A protein and the small-molecule ligand that binds it are described below.
Small molecule (SMILES): O=C(COP(=O)(O)O)[C@@H](O)[C@H](O)[C@H](O)COP(=O)(O)O

Sequence of chain 4.A:
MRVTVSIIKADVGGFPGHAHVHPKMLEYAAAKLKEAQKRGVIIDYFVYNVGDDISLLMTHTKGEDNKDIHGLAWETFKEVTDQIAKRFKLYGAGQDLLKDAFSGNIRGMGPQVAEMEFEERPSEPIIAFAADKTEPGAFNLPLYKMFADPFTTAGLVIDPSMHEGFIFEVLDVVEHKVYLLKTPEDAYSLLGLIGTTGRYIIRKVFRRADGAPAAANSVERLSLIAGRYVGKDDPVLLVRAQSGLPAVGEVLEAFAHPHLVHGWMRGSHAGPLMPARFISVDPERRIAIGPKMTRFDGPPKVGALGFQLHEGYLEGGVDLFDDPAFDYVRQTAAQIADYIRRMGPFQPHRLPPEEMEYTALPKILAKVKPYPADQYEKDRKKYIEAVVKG

Sequence of chain 2.A:
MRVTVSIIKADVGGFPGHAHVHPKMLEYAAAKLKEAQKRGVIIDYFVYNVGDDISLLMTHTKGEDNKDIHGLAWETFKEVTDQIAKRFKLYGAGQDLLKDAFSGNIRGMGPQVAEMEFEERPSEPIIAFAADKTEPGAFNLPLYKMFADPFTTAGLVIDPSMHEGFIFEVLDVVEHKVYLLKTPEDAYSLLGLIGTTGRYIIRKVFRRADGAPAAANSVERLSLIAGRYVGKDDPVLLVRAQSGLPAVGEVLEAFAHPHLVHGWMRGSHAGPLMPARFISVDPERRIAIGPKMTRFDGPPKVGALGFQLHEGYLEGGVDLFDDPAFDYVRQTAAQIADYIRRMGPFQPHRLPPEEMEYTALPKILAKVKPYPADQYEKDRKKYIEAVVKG

Binding-site contacts:
Ligand atom O3 contacts residue ASP297 of chain 4.A at 2.7 Å (salt-bridge).
Ligand atom P1 contacts residue MG1 of chain 4.B at 3.2 Å.
Ligand atom O3P contacts residue ASP234 of chain 4.A at 3.0 Å (salt-bridge).
Ligand atom O4 contacts residue TYR358 of chain 4.A at 2.9 Å (h-bond).
Ligand atom O5P contacts residue TYR91 of chain 4.A at 2.6 Å (h-bond).
Ligand atom O5 contacts residue ASP297 of chain 4.A at 2.7 Å (salt-bridge).
Ligand atom O6P contacts residue GLN242 of chain 2.A at 2.9 Å (h-bond).
Ligand atom O2P contacts residue ASN105 of chain 4.A at 3.0 Å (h-bond).
Ligand atom O2P contacts residue GLN95 of chain 4.A at 2.9 Å (h-bond).
Ligand atom O6 contacts residue TYR358 of chain 4.A at 3.2 Å (h-bond).
Ligand atom O3 contacts residue ARG266 of chain 4.A at 2.8 Å (salt-bridge).
Ligand atom O1P contacts residue ASP234 of chain 4.A at 3.2 Å (salt-bridge).
Ligand atom O4P contacts residue GLY104 of chain 4.A at 3.4 Å.
Ligand atom O5 contacts residue GLN242 of chain 2.A at 2.9 Å (h-bond).
Ligand atom O1P contacts residue MG1 of chain 4.E at 2.0 Å.
Ligand atom C3 contacts residue ASP297 of chain 4.A at 3.1 Å.
Ligand atom O6P contacts residue SER243 of chain 2.A at 2.8 Å (h-bond).
Ligand atom O3P contacts residue LYS133 of chain 4.A at 2.9 Å (salt-bridge).
Ligand atom O2P contacts residue ASP11 of chain 4.A at 3.0 Å (salt-bridge).
Ligand atom O5 contacts residue HIS18 of chain 4.A at 3.3 Å.
Ligand atom O6P contacts residue TYR91 of chain 4.A at 3.4 Å (h-bond).
Ligand atom O1 contacts residue ASN105 of chain 4.A at 3.2 Å (h-bond).
Ligand atom O5P contacts residue GLY104 of chain 4.A at 2.8 Å (h-bond).
Ligand atom O1P contacts residue MG1 of chain 4.D at 2.4 Å.
Ligand atom O4 contacts residue ARG266 of chain 4.A at 3.2 Å.
Ligand atom C6 contacts residue TYR358 of chain 4.A at 3.4 Å (hydrophobic).
Ligand atom P1 contacts residue MG1 of chain 4.E at 3.0 Å.
Ligand atom O4P contacts residue TYR358 of chain 4.A at 2.6 Å (h-bond).
Ligand atom O2P contacts residue ASP52 of chain 4.A at 3.0 Å (salt-bridge).
Ligand atom O3P contacts residue ASP132 of chain 4.A at 3.1 Å (salt-bridge).
Ligand atom O6 contacts residue GLN242 of chain 2.A at 3.1 Å (h-bond).
Ligand atom P1 contacts residue MG1 of chain 4.C at 3.4 Å.
Ligand atom O3P contacts residue ASP52 of chain 4.A at 3.0 Å (salt-bridge).
Ligand atom O3P contacts residue MG1 of chain 4.B at 2.1 Å.
Ligand atom O1 contacts residue MG1 of chain 4.E at 2.6 Å.
Ligand atom O2P contacts residue MG1 of chain 4.C at 2.0 Å.
Ligand atom O2P contacts residue HIS18 of chain 4.A at 3.0 Å (h-bond).
Ligand atom O5 contacts residue ALA247 of chain 2.A at 3.3 Å.
Ligand atom O1P contacts residue ASP233 of chain 4.A at 3.2 Å (salt-bridge).
Ligand atom C5 contacts residue ASP297 of chain 4.A at 3.3 Å.